Binding-site contacts:
Ligand atom S13 contacts residue ASP275 of chain 1.T at 2.1 Å (salt-bridge).
Ligand atom C15 contacts residue HIS1020 of chain 1.T at 3.2 Å.
Ligand atom C16 contacts residue HIS1020 of chain 1.T at 3.1 Å.
Ligand atom O2A contacts residue ASN655 of chain 1.T at 3.3 Å.
Ligand atom O14 contacts residue THR915 of chain 1.T at 2.9 Å (h-bond).
Ligand atom C1' contacts residue ASP681 of chain 1.T at 3.2 Å.
Ligand atom O2A contacts residue ASN659 of chain 1.T at 3.0 Å (h-bond).
Ligand atom N15 contacts residue HIS1020 of chain 1.T at 3.2 Å.
Ligand atom N16 contacts residue THR915 of chain 1.T at 3.0 Å (h-bond).
Ligand atom C5' contacts residue GLN925 of chain 1.T at 3.2 Å.
Ligand atom O14 contacts residue LYS917 of chain 1.T at 2.5 Å (salt-bridge).
Ligand atom N2 contacts residue THR652 of chain 1.T at 3.0 Å (h-bond).
Ligand atom O6 contacts residue LYS236 of chain 1.T at 3.1 Å (salt-bridge).
Ligand atom N15 contacts residue LYS917 of chain 1.T at 2.7 Å (salt-bridge).
Ligand atom O1B contacts residue VAL654 of chain 1.T at 3.1 Å.
Ligand atom S12 contacts residue MD11 of chain 1.RC at 2.4 Å (h-bond).
Ligand atom O3A contacts residue HIS273 of chain 1.T at 2.9 Å.
Ligand atom C17 contacts residue PRO1098 of chain 1.T at 3.2 Å (hydrophobic).
Ligand atom O1B contacts residue ASN655 of chain 1.T at 3.1 Å (h-bond).
Ligand atom N1 contacts residue ASP734 of chain 1.T at 2.7 Å (salt-bridge).
Ligand atom N16 contacts residue GLN1057 of chain 1.T at 2.4 Å (h-bond).
Ligand atom O11 contacts residue HIS1020 of chain 1.T at 2.6 Å (h-bond).
Ligand atom O1A contacts residue VAL922 of chain 1.T at 3.2 Å (h-bond).
Ligand atom N2 contacts residue ASP734 of chain 1.T at 3.1 Å (salt-bridge).
Ligand atom O4' contacts residue ASP681 of chain 1.T at 3.1 Å (salt-bridge).
Ligand atom O2B contacts residue VAL654 of chain 1.T at 3.1 Å.
Ligand atom O2A contacts residue SER924 of chain 1.T at 2.5 Å (h-bond).
Ligand atom C17 contacts residue THR915 of chain 1.T at 3.1 Å.
Ligand atom S13 contacts residue HIS273 of chain 1.T at 3.1 Å (h-bond).
Ligand atom S12 contacts residue HIS923 of chain 1.T at 3.1 Å (h-bond).
Ligand atom N17 contacts residue THR915 of chain 1.T at 2.4 Å (h-bond).
Ligand atom N18 contacts residue GLN1057 of chain 1.T at 2.9 Å (h-bond).
Ligand atom C20 contacts residue HIS1020 of chain 1.T at 3.2 Å.
Ligand atom O1A contacts residue GLN925 of chain 1.T at 3.1 Å.
Ligand atom C14 contacts residue HIS273 of chain 1.T at 3.2 Å.
Ligand atom O3' contacts residue ASP681 of chain 1.T at 2.7 Å (salt-bridge).
Ligand atom O3B contacts residue ASN659 of chain 1.T at 3.3 Å (h-bond).
Ligand atom C17 contacts residue GLN1057 of chain 1.T at 3.2 Å.
Ligand atom O1B contacts residue ASN659 of chain 1.T at 2.8 Å (h-bond).
Ligand atom N2 contacts residue THR680 of chain 1.T at 3.1 Å (h-bond).

The small molecule below binds the protein below.
Small molecule (SMILES): Nc1nc2c(c(=O)[nH]1)N[C@@H](/C(S)=C(/S)[C@H](O)CO[P](=O)(O)O[P](=O)(O)OC[C@H]1O[C@@H](n3cnc4c(=O)[nH]c(N)nc43)[C@H](O)[C@@H]1O)C=N2

Sequence of chain 1.T:
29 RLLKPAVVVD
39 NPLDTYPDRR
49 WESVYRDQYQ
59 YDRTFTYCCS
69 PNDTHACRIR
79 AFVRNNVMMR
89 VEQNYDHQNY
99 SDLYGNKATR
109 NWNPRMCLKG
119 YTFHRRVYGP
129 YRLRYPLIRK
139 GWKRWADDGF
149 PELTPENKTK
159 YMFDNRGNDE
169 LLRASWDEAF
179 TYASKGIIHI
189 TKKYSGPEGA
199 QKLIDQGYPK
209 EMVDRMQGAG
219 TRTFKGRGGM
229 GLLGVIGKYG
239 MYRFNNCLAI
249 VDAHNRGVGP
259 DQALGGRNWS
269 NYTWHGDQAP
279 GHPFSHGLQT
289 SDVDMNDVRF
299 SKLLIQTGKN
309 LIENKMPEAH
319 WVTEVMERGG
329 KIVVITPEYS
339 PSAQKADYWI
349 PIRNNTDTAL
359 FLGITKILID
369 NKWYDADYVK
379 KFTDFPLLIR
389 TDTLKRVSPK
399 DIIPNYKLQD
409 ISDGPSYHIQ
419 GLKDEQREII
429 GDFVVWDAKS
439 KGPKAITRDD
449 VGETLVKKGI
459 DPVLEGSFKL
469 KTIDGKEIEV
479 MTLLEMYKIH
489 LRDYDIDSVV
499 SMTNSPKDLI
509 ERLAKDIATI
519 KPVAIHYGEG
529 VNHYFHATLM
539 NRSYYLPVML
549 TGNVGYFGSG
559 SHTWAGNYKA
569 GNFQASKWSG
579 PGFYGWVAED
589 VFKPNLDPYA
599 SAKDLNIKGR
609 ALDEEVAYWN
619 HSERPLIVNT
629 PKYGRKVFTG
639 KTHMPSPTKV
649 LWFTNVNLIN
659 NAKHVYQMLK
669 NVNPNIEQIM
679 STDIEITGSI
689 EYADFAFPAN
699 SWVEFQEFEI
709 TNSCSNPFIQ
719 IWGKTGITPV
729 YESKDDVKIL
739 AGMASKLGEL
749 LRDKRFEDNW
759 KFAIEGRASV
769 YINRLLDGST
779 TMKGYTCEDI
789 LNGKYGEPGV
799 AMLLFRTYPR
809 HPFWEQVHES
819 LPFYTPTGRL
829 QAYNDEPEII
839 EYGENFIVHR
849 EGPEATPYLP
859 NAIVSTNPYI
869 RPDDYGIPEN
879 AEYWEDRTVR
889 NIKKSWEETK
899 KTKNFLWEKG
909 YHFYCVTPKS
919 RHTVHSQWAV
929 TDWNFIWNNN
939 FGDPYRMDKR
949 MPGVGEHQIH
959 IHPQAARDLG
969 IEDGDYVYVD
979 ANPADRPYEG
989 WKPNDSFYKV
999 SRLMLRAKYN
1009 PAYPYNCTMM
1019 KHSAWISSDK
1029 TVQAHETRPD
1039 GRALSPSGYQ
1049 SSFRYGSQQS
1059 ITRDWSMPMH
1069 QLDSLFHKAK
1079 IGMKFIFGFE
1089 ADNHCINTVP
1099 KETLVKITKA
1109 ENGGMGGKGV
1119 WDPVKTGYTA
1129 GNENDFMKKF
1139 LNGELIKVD